Sequence of chain 1.B:
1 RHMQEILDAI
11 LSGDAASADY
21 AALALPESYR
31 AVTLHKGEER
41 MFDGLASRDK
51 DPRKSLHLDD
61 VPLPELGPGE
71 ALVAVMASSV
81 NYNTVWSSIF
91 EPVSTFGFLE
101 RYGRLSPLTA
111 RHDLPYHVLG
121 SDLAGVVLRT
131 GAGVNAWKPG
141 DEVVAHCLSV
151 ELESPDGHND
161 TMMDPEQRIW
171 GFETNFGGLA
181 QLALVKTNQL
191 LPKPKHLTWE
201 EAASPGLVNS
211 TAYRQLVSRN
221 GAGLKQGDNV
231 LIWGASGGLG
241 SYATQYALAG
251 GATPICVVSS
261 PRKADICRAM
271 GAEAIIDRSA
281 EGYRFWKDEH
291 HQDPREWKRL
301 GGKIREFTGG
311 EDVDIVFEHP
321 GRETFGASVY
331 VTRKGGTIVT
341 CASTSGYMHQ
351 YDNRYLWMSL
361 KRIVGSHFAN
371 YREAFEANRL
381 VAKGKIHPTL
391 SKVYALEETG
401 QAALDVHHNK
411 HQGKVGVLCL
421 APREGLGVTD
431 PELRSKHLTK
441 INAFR

A small-molecule ligand and the protein it binds are described below.
Small molecule (SMILES): C1CCNC1

Binding-site contacts:
Ligand atom C4 contacts residue LYS440 of chain 1.B at 3.2 Å.
Ligand atom C1 contacts residue GLN245 of chain 1.B at 3.6 Å.
Ligand atom C3 contacts residue PHE444 of chain 1.B at 4.3 Å (hydrophobic).
Ligand atom C2 contacts residue MET270 of chain 1.B at 3.7 Å (hydrophobic).
Ligand atom C3 contacts residue PRO388 of chain 1.B at 4.4 Å (hydrophobic).
Ligand atom C3 contacts residue ALA443 of chain 1.B at 4.4 Å (hydrophobic).
Ligand atom C1 contacts residue HIS387 of chain 1.B at 4.0 Å.
Ligand atom N5 contacts residue LYS440 of chain 1.B at 3.9 Å.
Ligand atom C4 contacts residue ALA443 of chain 1.B at 3.6 Å (hydrophobic).
Ligand atom C2 contacts residue PHE444 of chain 1.B at 4.4 Å (hydrophobic).
Ligand atom C3 contacts residue LYS440 of chain 1.B at 3.5 Å.
Ligand atom C1 contacts residue MET270 of chain 1.B at 4.0 Å (hydrophobic).
Ligand atom N5 contacts residue HIS387 of chain 1.B at 4.1 Å.
Ligand atom C2 contacts residue GLN245 of chain 1.B at 3.4 Å.
Ligand atom N5 contacts residue MET270 of chain 1.B at 4.1 Å.
Ligand atom C3 contacts residue GLN245 of chain 1.B at 4.4 Å.
Ligand atom C3 contacts residue HIS387 of chain 1.B at 4.2 Å.
Ligand atom C3 contacts residue MET270 of chain 1.B at 4.5 Å (hydrophobic).
Ligand atom N5 contacts residue ALA269 of chain 1.B at 4.5 Å.